This protein binds this small molecule.
Small molecule (SMILES): O=[N+]([O-])c1ccccc1O[C@@H]1O[C@H](CO)[C@H](O)[C@H](O)[C@H]1O

Sequence of chain 1.B:
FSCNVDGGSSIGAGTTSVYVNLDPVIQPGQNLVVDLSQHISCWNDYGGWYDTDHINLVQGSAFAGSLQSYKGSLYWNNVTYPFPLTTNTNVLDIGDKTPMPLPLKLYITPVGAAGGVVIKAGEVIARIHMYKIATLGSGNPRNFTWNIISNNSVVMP

Binding-site contacts:
Ligand atom C1' contacts residue ASP45 of chain 1.B at 3.6 Å.
Ligand atom C3 contacts residue ASP51 of chain 1.B at 3.5 Å.
Ligand atom O5 contacts residue PHE1 of chain 1.B at 2.8 Å (h-bond).
Ligand atom C1 contacts residue PHE1 of chain 1.B at 3.5 Å (hydrophobic).
Ligand atom N1' contacts residue PHE1 of chain 1.B at 3.7 Å.
Ligand atom C4' contacts residue ASP45 of chain 1.B at 3.4 Å.
Ligand atom C4 contacts residue ASP51 of chain 1.B at 3.6 Å.
Ligand atom C5 contacts residue PHE1 of chain 1.B at 3.6 Å (hydrophobic).
Ligand atom O2' contacts residue PHE1 of chain 1.B at 3.1 Å (h-bond).
Ligand atom C4 contacts residue ALA134 of chain 1.B at 3.8 Å (hydrophobic).
Ligand atom C3' contacts residue ASP45 of chain 1.B at 3.2 Å.
Ligand atom O1 contacts residue PHE1 of chain 1.B at 3.6 Å.
Ligand atom O4 contacts residue LYS132 of chain 1.B at 3.1 Å (salt-bridge).
Ligand atom O3 contacts residue LYS132 of chain 1.B at 2.9 Å (salt-bridge).
Ligand atom O4 contacts residue PHE1 of chain 1.B at 3.1 Å (h-bond).
Ligand atom O3 contacts residue ALA134 of chain 1.B at 3.5 Å.
Ligand atom C2 contacts residue ASN140 of chain 1.B at 3.7 Å.
Ligand atom C6 contacts residue ASP51 of chain 1.B at 3.5 Å.
Ligand atom O2 contacts residue ASN140 of chain 1.B at 3.0 Å (h-bond).
Ligand atom N1' contacts residue ASP45 of chain 1.B at 3.8 Å.
Ligand atom C6 contacts residue ASP45 of chain 1.B at 3.8 Å.
Ligand atom C1' contacts residue PHE1 of chain 1.B at 3.8 Å (hydrophobic).
Ligand atom C5 contacts residue ASP53 of chain 1.B at 3.9 Å.
Ligand atom O6 contacts residue ASP45 of chain 1.B at 2.8 Å (salt-bridge).
Ligand atom C2' contacts residue ASP45 of chain 1.B at 3.3 Å.
Ligand atom C6 contacts residue ASN44 of chain 1.B at 3.1 Å.
Ligand atom C6 contacts residue ASP53 of chain 1.B at 3.0 Å.
Ligand atom O6 contacts residue PHE1 of chain 1.B at 2.8 Å (h-bond).
Ligand atom O6 contacts residue ASP53 of chain 1.B at 2.8 Å (salt-bridge).
Ligand atom C3 contacts residue LYS132 of chain 1.B at 3.8 Å.
Ligand atom C2 contacts residue PHE1 of chain 1.B at 3.8 Å (hydrophobic).
Ligand atom O3 contacts residue GLY139 of chain 1.B at 3.9 Å.
Ligand atom C2' contacts residue PHE1 of chain 1.B at 3.9 Å (hydrophobic).
Ligand atom C6' contacts residue ASP45 of chain 1.B at 3.4 Å.
Ligand atom O4 contacts residue ASP53 of chain 1.B at 2.5 Å (salt-bridge).
Ligand atom C6 contacts residue PHE1 of chain 1.B at 3.7 Å (hydrophobic).
Ligand atom O3 contacts residue ASN140 of chain 1.B at 3.4 Å.
Ligand atom C5' contacts residue ASP45 of chain 1.B at 3.1 Å.
Ligand atom C4 contacts residue ASP53 of chain 1.B at 3.1 Å.
Ligand atom O6 contacts residue ASN44 of chain 1.B at 3.4 Å.